A protein and the small-molecule ligand that binds it are described below.
Small molecule (SMILES): CCCC(CCC)C(N)=O

Sequence of chain 1.A:
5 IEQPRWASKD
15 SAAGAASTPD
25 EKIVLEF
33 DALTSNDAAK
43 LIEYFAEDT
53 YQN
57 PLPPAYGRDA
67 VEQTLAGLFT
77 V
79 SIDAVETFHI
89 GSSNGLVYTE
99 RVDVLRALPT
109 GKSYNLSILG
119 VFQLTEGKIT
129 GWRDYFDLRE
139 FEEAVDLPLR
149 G

Binding-site contacts:
Ligand atom C3A contacts residue MSE78 of chain 1.A at 4.4 Å.
Ligand atom N contacts residue ARG99 of chain 1.A at 3.7 Å.
Ligand atom C5A contacts residue ILE80 of chain 1.A at 3.9 Å (hydrophobic).
Ligand atom C5 contacts residue PHE139 of chain 1.A at 3.8 Å (hydrophobic).
Ligand atom O contacts residue ASP101 of chain 1.A at 2.5 Å (salt-bridge).
Ligand atom O contacts residue ILE116 of chain 1.A at 3.8 Å.
Ligand atom C4 contacts residue LEU103 of chain 1.A at 4.4 Å (hydrophobic).
Ligand atom O contacts residue ILE80 of chain 1.A at 4.4 Å.
Ligand atom C5A contacts residue LEU74 of chain 1.A at 3.8 Å (hydrophobic).
Ligand atom C3A contacts residue ASN55 of chain 1.A at 4.2 Å.
Ligand atom C1 contacts residue ILE116 of chain 1.A at 4.1 Å (hydrophobic).
Ligand atom N contacts residue ASN55 of chain 1.A at 4.3 Å.
Ligand atom C1 contacts residue ASP101 of chain 1.A at 3.2 Å.
Ligand atom C3 contacts residue LEU114 of chain 1.A at 4.1 Å (hydrophobic).
Ligand atom C3A contacts residue LEU74 of chain 1.A at 4.3 Å (hydrophobic).
Ligand atom N contacts residue ASP101 of chain 1.A at 3.1 Å (salt-bridge).
Ligand atom C4 contacts residue ASN55 of chain 1.A at 4.3 Å.
Ligand atom C5 contacts residue PHE134 of chain 1.A at 3.7 Å (hydrophobic).
Ligand atom C4A contacts residue TYR53 of chain 1.A at 4.0 Å (hydrophobic).
Ligand atom O contacts residue LEU103 of chain 1.A at 3.4 Å.
Ligand atom C3 contacts residue ASN55 of chain 1.A at 4.0 Å.
Ligand atom C5A contacts residue LEU71 of chain 1.A at 4.1 Å (hydrophobic).
Ligand atom C2 contacts residue MSE78 of chain 1.A at 4.2 Å.
Ligand atom C5A contacts residue PHE75 of chain 1.A at 3.9 Å (hydrophobic).
Ligand atom C4 contacts residue PHE134 of chain 1.A at 4.0 Å (hydrophobic).
Ligand atom C5 contacts residue MSE78 of chain 1.A at 4.1 Å.
Ligand atom C5 contacts residue LEU114 of chain 1.A at 4.5 Å (hydrophobic).
Ligand atom C4A contacts residue ILE80 of chain 1.A at 3.5 Å (hydrophobic).
Ligand atom C5 contacts residue LEU103 of chain 1.A at 4.4 Å (hydrophobic).
Ligand atom C5 contacts residue LEU136 of chain 1.A at 4.3 Å (hydrophobic).
Ligand atom C3 contacts residue LEU103 of chain 1.A at 3.8 Å (hydrophobic).
Ligand atom C5 contacts residue LEU147 of chain 1.A at 3.8 Å (hydrophobic).
Ligand atom N contacts residue ASP132 of chain 1.A at 3.3 Å (salt-bridge).
Ligand atom C2 contacts residue LEU103 of chain 1.A at 4.0 Å (hydrophobic).
Ligand atom C3 contacts residue PHE134 of chain 1.A at 4.0 Å (hydrophobic).
Ligand atom C1 contacts residue LEU103 of chain 1.A at 4.3 Å (hydrophobic).
Ligand atom C3A contacts residue TYR53 of chain 1.A at 3.9 Å (hydrophobic).
Ligand atom C4 contacts residue MSE78 of chain 1.A at 3.9 Å.
Ligand atom C5A contacts residue TYR53 of chain 1.A at 3.8 Å (hydrophobic).
Ligand atom N contacts residue ILE116 of chain 1.A at 4.0 Å.